Sequence of chain 21.A:
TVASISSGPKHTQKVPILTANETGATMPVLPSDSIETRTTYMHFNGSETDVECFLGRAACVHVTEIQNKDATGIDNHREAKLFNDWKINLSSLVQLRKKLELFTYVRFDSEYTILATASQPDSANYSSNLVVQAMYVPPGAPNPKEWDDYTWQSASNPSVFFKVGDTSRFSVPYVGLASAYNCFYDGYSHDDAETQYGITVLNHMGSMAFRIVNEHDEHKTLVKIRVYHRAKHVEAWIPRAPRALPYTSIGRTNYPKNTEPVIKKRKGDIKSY

Binding-site contacts:
Ligand atom C5A contacts residue ALA150 of chain 21.A at 3.4 Å (hydrophobic).
Ligand atom N3A contacts residue PRO174 of chain 21.A at 3.3 Å (h-bond).
Ligand atom C5 contacts residue LEU106 of chain 21.A at 3.7 Å (hydrophobic).
Ligand atom C3C contacts residue ILE104 of chain 21.A at 3.6 Å (hydrophobic).
Ligand atom C3B contacts residue ALA24 of chain 21.C at 4.0 Å (hydrophobic).
Ligand atom C4A contacts residue PRO174 of chain 21.A at 3.2 Å (hydrophobic).
Ligand atom C4A contacts residue SER175 of chain 21.A at 3.6 Å.
Ligand atom C5B contacts residue PHE186 of chain 21.A at 3.8 Å (hydrophobic).
Ligand atom C3C contacts residue TYR128 of chain 21.A at 3.8 Å (hydrophobic).
Ligand atom C4A contacts residue VAL176 of chain 21.A at 3.9 Å (hydrophobic).
Ligand atom C4B contacts residue TYR152 of chain 21.A at 3.7 Å (hydrophobic).
Ligand atom C31 contacts residue TYR197 of chain 21.A at 3.6 Å (hydrophobic).
Ligand atom N3A contacts residue ALA24 of chain 21.C at 3.8 Å.
Ligand atom C31 contacts residue ASN219 of chain 21.A at 3.7 Å.
Ligand atom C4A contacts residue ALA150 of chain 21.A at 3.9 Å (hydrophobic).
Ligand atom C5C contacts residue TYR152 of chain 21.A at 3.8 Å (hydrophobic).
Ligand atom CL1 contacts residue LEU25 of chain 21.C at 3.5 Å.
Ligand atom C2A contacts residue PHE186 of chain 21.A at 3.6 Å (hydrophobic).
Ligand atom CL2 contacts residue TYR128 of chain 21.A at 3.4 Å.
Ligand atom C4 contacts residue TYR197 of chain 21.A at 3.6 Å (hydrophobic).
Ligand atom C3B contacts residue TYR152 of chain 21.A at 3.9 Å (hydrophobic).
Ligand atom O1A contacts residue PHE186 of chain 21.A at 3.4 Å.
Ligand atom CL1 contacts residue VAL188 of chain 21.A at 3.7 Å.
Ligand atom C4C contacts residue VAL191 of chain 21.A at 3.7 Å (hydrophobic).
Ligand atom O1A contacts residue MET224 of chain 21.A at 3.9 Å.
Ligand atom C5A contacts residue VAL176 of chain 21.A at 3.8 Å (hydrophobic).
Ligand atom N2 contacts residue ASN219 of chain 21.A at 3.5 Å (h-bond).
Ligand atom C5 contacts residue MET221 of chain 21.A at 3.9 Å (hydrophobic).
Ligand atom CL2 contacts residue ILE104 of chain 21.A at 3.4 Å.
Ligand atom O1 contacts residue MET221 of chain 21.A at 3.4 Å (h-bond).
Ligand atom C5B contacts residue MET224 of chain 21.A at 3.8 Å (hydrophobic).
Ligand atom CL2 contacts residue MET224 of chain 21.A at 3.2 Å.
Ligand atom O1 contacts residue LEU106 of chain 21.A at 3.7 Å.
Ligand atom O1B contacts residue VAL188 of chain 21.A at 3.8 Å.
Ligand atom C4B contacts residue PHE186 of chain 21.A at 3.6 Å (hydrophobic).
Ligand atom C1C contacts residue TYR128 of chain 21.A at 3.6 Å (hydrophobic).
Ligand atom N2 contacts residue MET221 of chain 21.A at 3.9 Å.
Ligand atom C2C contacts residue ILE104 of chain 21.A at 3.9 Å (hydrophobic).
Ligand atom C2C contacts residue MET221 of chain 21.A at 3.3 Å (hydrophobic).
Ligand atom C1C contacts residue LEU106 of chain 21.A at 3.9 Å (hydrophobic).

Sequence of chain 22.C:
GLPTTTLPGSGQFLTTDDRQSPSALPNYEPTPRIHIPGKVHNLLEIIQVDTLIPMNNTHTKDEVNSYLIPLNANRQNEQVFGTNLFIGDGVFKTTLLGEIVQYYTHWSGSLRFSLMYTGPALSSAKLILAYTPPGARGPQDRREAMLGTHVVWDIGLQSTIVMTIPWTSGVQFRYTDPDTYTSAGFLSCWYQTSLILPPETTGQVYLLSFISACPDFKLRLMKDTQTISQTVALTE

Sequence of chain 21.C:
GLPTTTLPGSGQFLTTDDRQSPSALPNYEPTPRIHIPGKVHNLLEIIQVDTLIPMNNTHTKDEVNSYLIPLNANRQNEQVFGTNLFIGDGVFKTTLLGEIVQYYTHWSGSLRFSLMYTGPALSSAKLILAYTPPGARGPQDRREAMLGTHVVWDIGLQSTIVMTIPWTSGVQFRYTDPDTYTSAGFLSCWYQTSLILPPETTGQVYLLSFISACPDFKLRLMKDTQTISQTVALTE

The protein below binds the small molecule below.
Small molecule (SMILES): Cc1cc(CCCCCOc2c(Cl)cc(C3=NCCO3)cc2Cl)on1